The protein below binds the small molecule below.
Small molecule (SMILES): NC[C@H](c1ccccc1)c1ccc(Cl)cc1

Sequence of chain 1.A:
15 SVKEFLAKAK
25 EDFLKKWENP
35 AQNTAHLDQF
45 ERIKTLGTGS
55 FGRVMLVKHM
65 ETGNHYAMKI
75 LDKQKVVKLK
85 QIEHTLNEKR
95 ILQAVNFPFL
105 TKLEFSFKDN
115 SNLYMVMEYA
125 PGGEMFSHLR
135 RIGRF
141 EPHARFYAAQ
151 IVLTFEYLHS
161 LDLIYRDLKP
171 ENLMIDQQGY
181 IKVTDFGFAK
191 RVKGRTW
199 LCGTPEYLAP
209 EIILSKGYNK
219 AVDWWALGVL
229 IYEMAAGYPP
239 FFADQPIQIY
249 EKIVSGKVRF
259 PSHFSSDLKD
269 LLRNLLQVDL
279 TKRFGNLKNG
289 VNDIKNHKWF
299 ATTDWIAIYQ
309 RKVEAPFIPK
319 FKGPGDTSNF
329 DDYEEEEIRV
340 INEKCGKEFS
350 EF

Binding-site contacts:
Ligand atom C15 contacts residue GLU171 of chain 1.A at 3.3 Å.
Ligand atom N1 contacts residue ASN172 of chain 1.A at 3.0 Å (h-bond).
Ligand atom C3 contacts residue THR52 of chain 1.A at 4.0 Å.
Ligand atom C2 contacts residue VAL58 of chain 1.A at 3.2 Å (hydrophobic).
Ligand atom CL1 contacts residue GLY53 of chain 1.A at 4.3 Å.
Ligand atom C6 contacts residue PHE328 of chain 1.A at 4.3 Å (hydrophobic).
Ligand atom C8 contacts residue PHE328 of chain 1.A at 4.0 Å (hydrophobic).
Ligand atom C15 contacts residue ASN172 of chain 1.A at 4.1 Å.
Ligand atom C8 contacts residue LEU50 of chain 1.A at 3.7 Å (hydrophobic).
Ligand atom C4 contacts residue THR52 of chain 1.A at 3.4 Å.
Ligand atom C7 contacts residue LEU50 of chain 1.A at 3.5 Å (hydrophobic).
Ligand atom C1 contacts residue ASP185 of chain 1.A at 4.1 Å.
Ligand atom C1 contacts residue VAL58 of chain 1.A at 3.4 Å (hydrophobic).
Ligand atom C3 contacts residue VAL58 of chain 1.A at 3.6 Å (hydrophobic).
Ligand atom N1 contacts residue GLU171 of chain 1.A at 2.9 Å (salt-bridge).
Ligand atom C11 contacts residue THR184 of chain 1.A at 4.2 Å.
Ligand atom C6 contacts residue LEU50 of chain 1.A at 4.2 Å (hydrophobic).
Ligand atom C6 contacts residue VAL58 of chain 1.A at 3.6 Å (hydrophobic).
Ligand atom C15 contacts residue GLU128 of chain 1.A at 4.0 Å.
Ligand atom C14 contacts residue GLY51 of chain 1.A at 3.6 Å.
Ligand atom C14 contacts residue THR52 of chain 1.A at 4.2 Å.
Ligand atom C4 contacts residue GLY51 of chain 1.A at 3.5 Å.
Ligand atom C12 contacts residue GLU128 of chain 1.A at 4.1 Å.
Ligand atom C4 contacts residue VAL58 of chain 1.A at 4.1 Å (hydrophobic).
Ligand atom C5 contacts residue VAL58 of chain 1.A at 3.8 Å (hydrophobic).
Ligand atom C6 contacts residue ALA71 of chain 1.A at 3.8 Å (hydrophobic).
Ligand atom CL1 contacts residue ARG57 of chain 1.A at 3.2 Å.
Ligand atom C7 contacts residue PHE328 of chain 1.A at 3.5 Å (hydrophobic).
Ligand atom C7 contacts residue VAL58 of chain 1.A at 4.0 Å (hydrophobic).
Ligand atom N1 contacts residue GLU128 of chain 1.A at 4.2 Å.
Ligand atom C13 contacts residue VAL58 of chain 1.A at 4.0 Å (hydrophobic).
Ligand atom CL1 contacts residue GLY56 of chain 1.A at 2.9 Å.
Ligand atom C2 contacts residue ASP185 of chain 1.A at 4.1 Å.
Ligand atom CL1 contacts residue THR52 of chain 1.A at 3.7 Å.
Ligand atom C15 contacts residue THR184 of chain 1.A at 3.6 Å.
Ligand atom C8 contacts residue GLU128 of chain 1.A at 3.8 Å.
Ligand atom C5 contacts residue ALA71 of chain 1.A at 4.0 Å (hydrophobic).
Ligand atom C9 contacts residue GLU128 of chain 1.A at 3.5 Å.
Ligand atom CL1 contacts residue VAL58 of chain 1.A at 4.2 Å.
Ligand atom C11 contacts residue VAL58 of chain 1.A at 4.3 Å (hydrophobic).